Binding-site contacts:
Ligand atom C24 contacts residue GLY47 of chain 1.Y at 3.3 Å.
Ligand atom C21 contacts residue THR1 of chain 1.Y at 2.6 Å.
Ligand atom N9 contacts residue THR21 of chain 1.Y at 2.9 Å (h-bond).
Ligand atom C23 contacts residue GLY47 of chain 1.Y at 3.5 Å.
Ligand atom C13 contacts residue GLY47 of chain 1.Y at 3.8 Å.
Ligand atom B26 contacts residue THR1 of chain 1.Y at 2.0 Å.
Ligand atom O19 contacts residue ARG19 of chain 1.Y at 3.9 Å.
Ligand atom C10 contacts residue GLY47 of chain 1.Y at 3.6 Å.
Ligand atom C21 contacts residue GLY47 of chain 1.Y at 3.9 Å.
Ligand atom O28 contacts residue THR1 of chain 1.Y at 2.5 Å (h-bond).
Ligand atom C24 contacts residue ALA46 of chain 1.Y at 3.8 Å (hydrophobic).
Ligand atom C18 contacts residue GLY47 of chain 1.Y at 3.8 Å.
Ligand atom O19 contacts residue ALA20 of chain 1.Y at 3.3 Å.
Ligand atom C10 contacts residue THR21 of chain 1.Y at 3.6 Å.
Ligand atom C21 contacts residue ARG19 of chain 1.Y at 3.7 Å.
Ligand atom C11 contacts residue THR21 of chain 1.Y at 3.2 Å.
Ligand atom C22 contacts residue ARG19 of chain 1.Y at 3.8 Å.
Ligand atom N4 contacts residue ASP126 of chain 1.Z at 2.9 Å (salt-bridge).
Ligand atom C22 contacts residue LYS33 of chain 1.Y at 3.5 Å.
Ligand atom O27 contacts residue GLY47 of chain 1.Y at 2.6 Å (h-bond).
Ligand atom C6 contacts residue ALA22 of chain 1.Y at 3.9 Å (hydrophobic).
Ligand atom C6 contacts residue ALA27 of chain 1.Y at 3.7 Å (hydrophobic).
Ligand atom N20 contacts residue THR1 of chain 1.Y at 3.9 Å.
Ligand atom C24 contacts residue ALA49 of chain 1.Y at 3.9 Å (hydrophobic).
Ligand atom C25 contacts residue ALA49 of chain 1.Y at 3.5 Å (hydrophobic).
Ligand atom C7 contacts residue THR21 of chain 1.Y at 3.9 Å.
Ligand atom C2 contacts residue THR21 of chain 1.Y at 4.0 Å.
Ligand atom C3 contacts residue ASP126 of chain 1.Z at 3.5 Å.
Ligand atom O8 contacts residue ALA49 of chain 1.Y at 3.1 Å (h-bond).
Ligand atom N1 contacts residue THR21 of chain 1.Y at 3.1 Å (h-bond).
Ligand atom C3 contacts residue ALA49 of chain 1.Y at 3.8 Å (hydrophobic).
Ligand atom C17 contacts residue THR21 of chain 1.Y at 3.6 Å.
Ligand atom C22 contacts residue THR1 of chain 1.Y at 2.8 Å.
Ligand atom C25 contacts residue VAL31 of chain 1.Y at 3.8 Å (hydrophobic).
Ligand atom O27 contacts residue THR1 of chain 1.Y at 2.5 Å (h-bond).
Ligand atom O19 contacts residue THR21 of chain 1.Y at 2.8 Å (h-bond).
Ligand atom C5 contacts residue ASP126 of chain 1.Z at 3.5 Å.
Ligand atom C6 contacts residue THR21 of chain 1.Y at 4.0 Å.
Ligand atom O27 contacts residue ALA46 of chain 1.Y at 3.4 Å.
Ligand atom N20 contacts residue GLY47 of chain 1.Y at 2.9 Å (h-bond).

Sequence of chain 1.Y:
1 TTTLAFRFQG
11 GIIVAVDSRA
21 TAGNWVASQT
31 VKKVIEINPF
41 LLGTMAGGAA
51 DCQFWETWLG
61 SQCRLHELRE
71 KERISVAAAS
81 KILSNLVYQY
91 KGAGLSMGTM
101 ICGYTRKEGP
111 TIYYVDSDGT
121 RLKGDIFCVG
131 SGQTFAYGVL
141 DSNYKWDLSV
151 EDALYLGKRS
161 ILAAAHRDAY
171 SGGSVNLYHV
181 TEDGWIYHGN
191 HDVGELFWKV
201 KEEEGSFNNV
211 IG

This protein binds this small molecule.
Small molecule (SMILES): CC(C)C[C@H](NC(=O)[C@H](Cc1ccccc1)NC(=O)c1cnccn1)B(O)O

Sequence of chain 1.Z:
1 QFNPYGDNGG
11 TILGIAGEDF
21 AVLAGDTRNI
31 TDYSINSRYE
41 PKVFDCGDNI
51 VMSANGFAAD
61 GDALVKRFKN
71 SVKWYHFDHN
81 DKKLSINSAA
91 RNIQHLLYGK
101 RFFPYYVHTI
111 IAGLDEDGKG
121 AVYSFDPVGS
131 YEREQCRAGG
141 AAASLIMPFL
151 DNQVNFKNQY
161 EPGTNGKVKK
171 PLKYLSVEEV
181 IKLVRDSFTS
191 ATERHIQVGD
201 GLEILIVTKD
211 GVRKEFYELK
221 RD